Sequence of chain 1.D:
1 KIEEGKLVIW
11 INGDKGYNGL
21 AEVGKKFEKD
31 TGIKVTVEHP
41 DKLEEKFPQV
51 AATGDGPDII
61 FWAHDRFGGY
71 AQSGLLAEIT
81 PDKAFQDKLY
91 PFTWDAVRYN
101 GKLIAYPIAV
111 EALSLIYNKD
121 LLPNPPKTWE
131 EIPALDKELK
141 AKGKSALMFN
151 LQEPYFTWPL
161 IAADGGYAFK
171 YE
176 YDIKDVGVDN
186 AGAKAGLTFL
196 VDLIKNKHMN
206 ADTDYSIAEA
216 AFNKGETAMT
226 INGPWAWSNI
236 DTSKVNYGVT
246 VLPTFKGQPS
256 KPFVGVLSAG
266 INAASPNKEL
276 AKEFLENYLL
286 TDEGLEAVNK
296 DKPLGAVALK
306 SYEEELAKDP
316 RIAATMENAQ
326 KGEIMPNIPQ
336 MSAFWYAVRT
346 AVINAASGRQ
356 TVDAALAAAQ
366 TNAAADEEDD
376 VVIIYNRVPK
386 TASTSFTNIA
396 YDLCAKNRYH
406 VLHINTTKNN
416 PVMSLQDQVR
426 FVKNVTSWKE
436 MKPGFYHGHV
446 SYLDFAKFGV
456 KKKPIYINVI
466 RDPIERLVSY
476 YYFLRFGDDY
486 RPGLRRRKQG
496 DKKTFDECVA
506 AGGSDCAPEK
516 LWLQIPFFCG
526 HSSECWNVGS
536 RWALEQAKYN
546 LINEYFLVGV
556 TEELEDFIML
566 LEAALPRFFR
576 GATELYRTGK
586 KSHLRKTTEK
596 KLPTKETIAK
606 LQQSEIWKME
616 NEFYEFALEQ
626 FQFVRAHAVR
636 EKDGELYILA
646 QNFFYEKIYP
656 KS

Binding-site contacts:
Ligand atom C5 contacts residue BDP1 of chain 1.L at 2.7 Å.
Ligand atom C3 contacts residue ARG492 of chain 1.D at 3.9 Å.
Ligand atom C5 contacts residue LYS413 of chain 1.D at 3.7 Å.
Ligand atom OH contacts residue BDP1 of chain 1.L at 1.4 Å.
Ligand atom C6 contacts residue BDP1 of chain 1.L at 4.1 Å.
Ligand atom C4 contacts residue ARG492 of chain 1.D at 4.0 Å.
Ligand atom C5 contacts residue ARG492 of chain 1.D at 4.3 Å.
Ligand atom C4 contacts residue BDP1 of chain 1.L at 2.4 Å.
Ligand atom C3 contacts residue BDP1 of chain 1.L at 3.7 Å.
Ligand atom C3 contacts residue LYS413 of chain 1.D at 4.0 Å.
Ligand atom C2 contacts residue LYS413 of chain 1.D at 4.4 Å.
Ligand atom OH contacts residue ARG492 of chain 1.D at 3.4 Å.
Ligand atom C6 contacts residue LYS413 of chain 1.D at 4.3 Å.
Ligand atom OH contacts residue LYS413 of chain 1.D at 4.4 Å.
Ligand atom C4 contacts residue LYS413 of chain 1.D at 4.2 Å.
Ligand atom C2 contacts residue ARG492 of chain 1.D at 4.2 Å.

This protein binds this small molecule.
Small molecule (SMILES): O=[N+]([O-])c1ccc(O)cc1